Sequence of chain 1.A:
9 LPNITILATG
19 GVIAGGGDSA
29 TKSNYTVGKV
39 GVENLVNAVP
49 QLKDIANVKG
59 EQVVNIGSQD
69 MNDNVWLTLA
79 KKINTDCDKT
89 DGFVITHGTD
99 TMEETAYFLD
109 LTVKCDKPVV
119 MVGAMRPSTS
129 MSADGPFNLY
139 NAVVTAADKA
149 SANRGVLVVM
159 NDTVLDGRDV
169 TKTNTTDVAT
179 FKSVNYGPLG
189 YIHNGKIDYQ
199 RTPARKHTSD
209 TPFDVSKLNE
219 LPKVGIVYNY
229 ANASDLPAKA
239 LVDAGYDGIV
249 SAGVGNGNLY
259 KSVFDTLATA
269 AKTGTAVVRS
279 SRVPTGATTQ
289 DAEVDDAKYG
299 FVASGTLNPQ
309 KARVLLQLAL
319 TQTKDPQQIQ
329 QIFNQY

The small molecule below binds the protein below.
Small molecule (SMILES): NC(=O)C[C@H](N)C(=O)O

Binding-site contacts:
Ligand atom C contacts residue GLY96 of chain 1.A at 3.4 Å.
Ligand atom CG contacts residue VAL20 of chain 1.A at 3.3 Å (hydrophobic).
Ligand atom N contacts residue ASN256 of chain 2.A at 3.4 Å (h-bond).
Ligand atom O contacts residue GLY96 of chain 1.A at 3.1 Å.
Ligand atom CA contacts residue ASP98 of chain 1.A at 3.6 Å.
Ligand atom OD1 contacts residue VAL20 of chain 1.A at 3.1 Å (h-bond).
Ligand atom OXT contacts residue GLN67 of chain 1.A at 3.9 Å.
Ligand atom O contacts residue GLY65 of chain 1.A at 3.4 Å.
Ligand atom O contacts residue GLN67 of chain 1.A at 3.6 Å.
Ligand atom CB contacts residue VAL20 of chain 1.A at 3.8 Å (hydrophobic).
Ligand atom OD1 contacts residue GLY19 of chain 1.A at 4.0 Å.
Ligand atom CB contacts residue THR97 of chain 1.A at 3.3 Å.
Ligand atom OD1 contacts residue THR97 of chain 1.A at 3.0 Å (h-bond).
Ligand atom CG contacts residue ALA122 of chain 1.A at 3.8 Å (hydrophobic).
Ligand atom C contacts residue ASP98 of chain 1.A at 3.8 Å.
Ligand atom N contacts residue GLN67 of chain 1.A at 2.9 Å (h-bond).
Ligand atom OXT contacts residue ASP98 of chain 1.A at 3.0 Å (salt-bridge).
Ligand atom ND2 contacts residue MET123 of chain 1.A at 4.0 Å.
Ligand atom ND2 contacts residue THR97 of chain 1.A at 3.0 Å (h-bond).
Ligand atom C contacts residue GLN67 of chain 1.A at 3.5 Å.
Ligand atom CA contacts residue GLU291 of chain 2.A at 3.3 Å.
Ligand atom C contacts residue SER66 of chain 1.A at 3.5 Å.
Ligand atom N contacts residue GLU291 of chain 2.A at 2.6 Å (salt-bridge).
Ligand atom ND2 contacts residue VAL20 of chain 1.A at 3.3 Å.
Ligand atom ND2 contacts residue ALA122 of chain 1.A at 2.9 Å (h-bond).
Ligand atom N contacts residue ASP98 of chain 1.A at 2.7 Å (salt-bridge).
Ligand atom OXT contacts residue SER66 of chain 1.A at 2.7 Å (h-bond).
Ligand atom CA contacts residue GLN67 of chain 1.A at 3.8 Å.
Ligand atom O contacts residue SER66 of chain 1.A at 2.8 Å (h-bond).
Ligand atom CA contacts residue VAL35 of chain 1.A at 4.0 Å (hydrophobic).
Ligand atom OD1 contacts residue ALA122 of chain 1.A at 3.7 Å.
Ligand atom C contacts residue THR97 of chain 1.A at 3.8 Å.
Ligand atom CA contacts residue VAL20 of chain 1.A at 3.9 Å (hydrophobic).
Ligand atom OXT contacts residue GLY96 of chain 1.A at 3.2 Å.
Ligand atom OXT contacts residue THR97 of chain 1.A at 3.1 Å (h-bond).
Ligand atom CB contacts residue GLU291 of chain 2.A at 3.6 Å.
Ligand atom O contacts residue GLY19 of chain 1.A at 3.3 Å.
Ligand atom OD1 contacts residue GLY96 of chain 1.A at 3.4 Å.
Ligand atom CG contacts residue THR97 of chain 1.A at 3.0 Å.
Ligand atom CB contacts residue ASP98 of chain 1.A at 3.3 Å.

Sequence of chain 2.A:
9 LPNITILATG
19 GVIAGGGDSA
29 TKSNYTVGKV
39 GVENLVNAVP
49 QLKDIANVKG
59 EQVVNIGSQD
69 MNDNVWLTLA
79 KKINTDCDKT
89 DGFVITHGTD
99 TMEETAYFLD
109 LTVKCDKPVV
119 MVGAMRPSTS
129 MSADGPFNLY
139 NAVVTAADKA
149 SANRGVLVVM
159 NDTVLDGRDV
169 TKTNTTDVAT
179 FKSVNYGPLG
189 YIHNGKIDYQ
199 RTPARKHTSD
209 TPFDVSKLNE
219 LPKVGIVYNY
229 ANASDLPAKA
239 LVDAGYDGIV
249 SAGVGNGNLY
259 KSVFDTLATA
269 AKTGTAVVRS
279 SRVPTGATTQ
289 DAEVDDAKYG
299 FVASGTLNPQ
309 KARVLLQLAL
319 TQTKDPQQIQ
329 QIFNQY